Binding-site contacts:
Ligand atom O7 contacts residue ASN416 of chain 1.B at 2.9 Å (h-bond).
Ligand atom C8 contacts residue GLN527 of chain 1.B at 4.3 Å.
Ligand atom O7 contacts residue PRO524 of chain 1.B at 4.4 Å.
Ligand atom C3 contacts residue GLN527 of chain 1.B at 3.8 Å.
Ligand atom C4 contacts residue GLU522 of chain 1.B at 3.4 Å.
Ligand atom O5 contacts residue ASN416 of chain 1.B at 2.4 Å (h-bond).
Ligand atom C7 contacts residue GLN527 of chain 1.B at 4.2 Å.
Ligand atom C4 contacts residue ASN416 of chain 1.B at 4.3 Å.
Ligand atom C3 contacts residue PRO524 of chain 1.B at 3.8 Å (hydrophobic).
Ligand atom C7 contacts residue ASN416 of chain 1.B at 3.1 Å.
Ligand atom C4 contacts residue GLU522 of chain 1.B at 4.4 Å.
Ligand atom C2 contacts residue GLU522 of chain 1.B at 4.4 Å.
Ligand atom C8 contacts residue ASN416 of chain 1.B at 4.4 Å.
Ligand atom O3 contacts residue PRO524 of chain 1.B at 4.0 Å.
Ligand atom C1 contacts residue GLU522 of chain 1.B at 4.4 Å.
Ligand atom O5 contacts residue GLY523 of chain 1.B at 4.3 Å.
Ligand atom C3 contacts residue GLU522 of chain 1.B at 3.2 Å.
Ligand atom C1 contacts residue ASN416 of chain 1.B at 1.4 Å.
Ligand atom C3 contacts residue ASN416 of chain 1.B at 3.8 Å.
Ligand atom C2 contacts residue ASN416 of chain 1.B at 2.5 Å.
Ligand atom O3 contacts residue GLU522 of chain 1.B at 3.8 Å.
Ligand atom N2 contacts residue ASN416 of chain 1.B at 3.0 Å (h-bond).
Ligand atom N2 contacts residue GLN527 of chain 1.B at 3.3 Å (h-bond).
Ligand atom C5 contacts residue ASN416 of chain 1.B at 3.7 Å.
Ligand atom O4 contacts residue PRO524 of chain 1.B at 3.6 Å.
Ligand atom C4 contacts residue PRO524 of chain 1.B at 4.2 Å (hydrophobic).
Ligand atom C5 contacts residue GLU522 of chain 1.B at 3.8 Å.
Ligand atom C1 contacts residue GLN527 of chain 1.B at 3.8 Å.
Ligand atom O5 contacts residue PRO524 of chain 1.B at 4.5 Å.
Ligand atom O6 contacts residue GLY523 of chain 1.B at 4.0 Å.
Ligand atom C2 contacts residue GLN527 of chain 1.B at 3.8 Å.
Ligand atom O3 contacts residue GLU522 of chain 1.B at 4.4 Å.
Ligand atom O4 contacts residue GLU522 of chain 1.B at 2.7 Å (salt-bridge).
Ligand atom C1 contacts residue PRO524 of chain 1.B at 4.4 Å (hydrophobic).

Sequence of chain 1.B:
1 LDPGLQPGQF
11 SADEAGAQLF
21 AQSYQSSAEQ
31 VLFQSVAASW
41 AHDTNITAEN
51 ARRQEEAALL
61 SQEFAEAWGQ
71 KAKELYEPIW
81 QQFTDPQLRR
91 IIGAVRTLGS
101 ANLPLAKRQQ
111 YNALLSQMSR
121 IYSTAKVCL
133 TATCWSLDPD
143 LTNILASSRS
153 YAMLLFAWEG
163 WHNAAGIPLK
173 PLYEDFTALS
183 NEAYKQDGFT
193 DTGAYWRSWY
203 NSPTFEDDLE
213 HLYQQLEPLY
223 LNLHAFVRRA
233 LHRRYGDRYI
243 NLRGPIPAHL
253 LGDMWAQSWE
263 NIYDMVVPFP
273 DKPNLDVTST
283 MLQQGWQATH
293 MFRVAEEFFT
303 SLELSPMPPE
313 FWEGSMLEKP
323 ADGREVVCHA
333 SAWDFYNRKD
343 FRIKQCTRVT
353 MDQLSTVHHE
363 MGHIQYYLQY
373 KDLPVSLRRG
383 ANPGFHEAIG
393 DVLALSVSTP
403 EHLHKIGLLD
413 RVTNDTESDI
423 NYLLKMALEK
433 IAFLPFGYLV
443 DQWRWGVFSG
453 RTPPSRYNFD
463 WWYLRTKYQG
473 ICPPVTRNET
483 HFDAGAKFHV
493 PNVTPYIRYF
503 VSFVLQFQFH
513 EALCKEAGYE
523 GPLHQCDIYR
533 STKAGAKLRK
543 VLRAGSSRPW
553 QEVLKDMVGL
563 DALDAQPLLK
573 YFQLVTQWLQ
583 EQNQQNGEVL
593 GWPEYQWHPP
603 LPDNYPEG

A small-molecule ligand and the protein it binds are described below.
Small molecule (SMILES): CC(=O)N[C@H]1[C@H](O[C@H]2[C@H](O)[C@@H](NC(C)=O)CO[C@@H]2CO)O[C@H](CO)[C@@H](O[C@@H]2O[C@H](CO)[C@@H](O)[C@H](O)[C@@H]2O)[C@@H]1O